The small molecule below binds the protein below.
Small molecule (SMILES): CC(=O)N[C@H]1[C@H](O[C@H]2[C@H](O)[C@@H](NC(C)=O)CO[C@@H]2CO)O[C@H](CO)[C@@H](O)[C@@H]1O

Sequence of chain 1.A:
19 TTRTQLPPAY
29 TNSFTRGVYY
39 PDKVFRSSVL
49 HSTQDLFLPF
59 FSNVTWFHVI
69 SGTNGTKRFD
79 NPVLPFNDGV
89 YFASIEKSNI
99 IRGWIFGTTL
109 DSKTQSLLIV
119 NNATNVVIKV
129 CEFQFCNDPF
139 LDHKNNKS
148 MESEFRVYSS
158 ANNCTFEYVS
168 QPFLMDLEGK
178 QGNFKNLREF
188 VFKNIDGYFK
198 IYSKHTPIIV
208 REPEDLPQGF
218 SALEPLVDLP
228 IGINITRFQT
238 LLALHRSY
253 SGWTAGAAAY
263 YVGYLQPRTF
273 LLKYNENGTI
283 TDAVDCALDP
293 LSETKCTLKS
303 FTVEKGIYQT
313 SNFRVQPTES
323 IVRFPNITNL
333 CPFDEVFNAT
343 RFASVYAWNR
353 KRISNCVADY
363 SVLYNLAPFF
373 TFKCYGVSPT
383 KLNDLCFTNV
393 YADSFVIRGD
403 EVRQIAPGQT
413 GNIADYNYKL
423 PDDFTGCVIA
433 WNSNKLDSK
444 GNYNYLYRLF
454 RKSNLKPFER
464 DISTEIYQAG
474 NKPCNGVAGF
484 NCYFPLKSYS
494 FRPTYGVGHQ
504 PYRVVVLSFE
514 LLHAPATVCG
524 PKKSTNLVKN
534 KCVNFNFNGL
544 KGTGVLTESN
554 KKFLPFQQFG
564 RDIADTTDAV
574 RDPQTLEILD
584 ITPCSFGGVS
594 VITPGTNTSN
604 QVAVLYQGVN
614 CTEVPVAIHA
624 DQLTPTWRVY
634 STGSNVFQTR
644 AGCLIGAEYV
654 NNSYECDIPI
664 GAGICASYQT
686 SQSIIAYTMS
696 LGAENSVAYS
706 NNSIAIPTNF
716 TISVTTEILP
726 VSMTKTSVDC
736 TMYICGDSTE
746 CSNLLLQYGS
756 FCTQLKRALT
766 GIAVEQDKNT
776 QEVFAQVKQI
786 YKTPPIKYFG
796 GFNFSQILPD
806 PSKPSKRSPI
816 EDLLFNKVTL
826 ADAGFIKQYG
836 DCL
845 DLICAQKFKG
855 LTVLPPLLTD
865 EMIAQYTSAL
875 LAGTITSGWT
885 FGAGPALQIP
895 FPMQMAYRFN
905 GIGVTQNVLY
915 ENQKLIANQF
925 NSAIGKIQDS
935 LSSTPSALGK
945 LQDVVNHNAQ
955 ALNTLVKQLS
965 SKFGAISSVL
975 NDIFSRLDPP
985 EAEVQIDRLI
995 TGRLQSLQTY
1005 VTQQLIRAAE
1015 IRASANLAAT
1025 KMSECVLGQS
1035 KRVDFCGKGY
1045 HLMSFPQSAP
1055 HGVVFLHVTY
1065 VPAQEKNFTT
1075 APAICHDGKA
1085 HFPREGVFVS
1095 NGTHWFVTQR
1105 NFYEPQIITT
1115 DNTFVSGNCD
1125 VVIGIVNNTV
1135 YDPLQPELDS

Binding-site contacts:
Ligand atom C5 contacts residue GLN801 of chain 1.A at 3.2 Å.
Ligand atom C8 contacts residue PHE797 of chain 1.A at 4.4 Å (hydrophobic).
Ligand atom C8 contacts residue ASN798 of chain 1.A at 4.2 Å.
Ligand atom N2 contacts residue ASN798 of chain 1.A at 2.9 Å (h-bond).
Ligand atom C4 contacts residue GLN801 of chain 1.A at 3.8 Å.
Ligand atom C3 contacts residue SER800 of chain 1.A at 3.6 Å.
Ligand atom C2 contacts residue GLN801 of chain 1.A at 4.4 Å.
Ligand atom N2 contacts residue SER800 of chain 1.A at 2.7 Å (h-bond).
Ligand atom C6 contacts residue GLN801 of chain 1.A at 4.0 Å.
Ligand atom C8 contacts residue PHE799 of chain 1.A at 4.3 Å (hydrophobic).
Ligand atom O5 contacts residue ASN798 of chain 1.A at 2.4 Å (h-bond).
Ligand atom C1 contacts residue SER800 of chain 1.A at 4.0 Å.
Ligand atom C8 contacts residue SER800 of chain 1.A at 3.4 Å.
Ligand atom C1 contacts residue ASN798 of chain 1.A at 1.4 Å.
Ligand atom C4 contacts residue ASN798 of chain 1.A at 4.2 Å.
Ligand atom O7 contacts residue ASN798 of chain 1.A at 2.8 Å (h-bond).
Ligand atom C8 contacts residue LYS792 of chain 1.A at 4.2 Å.
Ligand atom C3 contacts residue GLN801 of chain 1.A at 3.9 Å.
Ligand atom C1 contacts residue GLN801 of chain 1.A at 3.8 Å.
Ligand atom O3 contacts residue SER800 of chain 1.A at 4.0 Å.
Ligand atom C2 contacts residue SER800 of chain 1.A at 3.6 Å.
Ligand atom C2 contacts residue ASN798 of chain 1.A at 2.5 Å.
Ligand atom C7 contacts residue ASN798 of chain 1.A at 3.0 Å.
Ligand atom O4 contacts residue GLN801 of chain 1.A at 3.8 Å.
Ligand atom C3 contacts residue ASN798 of chain 1.A at 3.8 Å.
Ligand atom C5 contacts residue ASN798 of chain 1.A at 3.6 Å.
Ligand atom O5 contacts residue GLN801 of chain 1.A at 3.9 Å.
Ligand atom C7 contacts residue SER800 of chain 1.A at 3.5 Å.